Sequence of chain 1.B:
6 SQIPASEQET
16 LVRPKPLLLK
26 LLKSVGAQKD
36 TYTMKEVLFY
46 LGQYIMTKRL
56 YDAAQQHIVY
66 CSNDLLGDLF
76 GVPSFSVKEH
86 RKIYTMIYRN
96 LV

Binding-site contacts:
Ligand atom CD1 contacts residue GLN61 of chain 1.B at 3.2 Å.
Ligand atom CE2 contacts residue HIS62 of chain 1.B at 3.8 Å.
Ligand atom C contacts residue FL51 of chain 1.F at 2.8 Å.
Ligand atom N contacts residue GLN13 of chain 1.B at 2.9 Å (h-bond).
Ligand atom CB contacts residue VAL82 of chain 1.B at 3.8 Å (hydrophobic).
Ligand atom CZ contacts residue ILE50 of chain 1.B at 3.5 Å (hydrophobic).
Ligand atom CA contacts residue GLN61 of chain 1.B at 3.4 Å.
Ligand atom O contacts residue GLN13 of chain 1.B at 3.5 Å (h-bond).
Ligand atom CD2 contacts residue HIS62 of chain 1.B at 3.7 Å.
Ligand atom CE2 contacts residue LEU43 of chain 1.B at 3.6 Å (hydrophobic).
Ligand atom CZ2 contacts residue GLY47 of chain 1.B at 3.7 Å.
Ligand atom N contacts residue GLN61 of chain 1.B at 2.9 Å (h-bond).
Ligand atom CG contacts residue TYR56 of chain 1.B at 3.4 Å (hydrophobic).
Ligand atom CB contacts residue GLN61 of chain 1.B at 3.6 Å.
Ligand atom NE1 contacts residue GLY47 of chain 1.B at 3.2 Å.
Ligand atom CE2 contacts residue MET51 of chain 1.B at 3.7 Å (hydrophobic).
Ligand atom CB contacts residue TYR56 of chain 1.B at 3.5 Å (hydrophobic).
Ligand atom N contacts residue FL51 of chain 1.F at 3.5 Å.
Ligand atom CE1 contacts residue LYS83 of chain 1.B at 3.6 Å.
Ligand atom CZ2 contacts residue LEU43 of chain 1.B at 3.6 Å (hydrophobic).
Ligand atom CD2 contacts residue HIS85 of chain 1.B at 3.7 Å.
Ligand atom O contacts residue LYS40 of chain 1.B at 3.0 Å (salt-bridge).
Ligand atom CD1 contacts residue GLY47 of chain 1.B at 3.6 Å.
Ligand atom C contacts residue GLN13 of chain 1.B at 3.5 Å.
Ligand atom CA contacts residue GLN61 of chain 1.B at 3.5 Å.
Ligand atom CB contacts residue GLN61 of chain 1.B at 3.7 Å.
Ligand atom O contacts residue GLN13 of chain 1.B at 3.4 Å (h-bond).
Ligand atom O contacts residue HIS85 of chain 1.B at 3.8 Å.
Ligand atom CA contacts residue FL51 of chain 1.F at 2.6 Å.
Ligand atom NE1 contacts residue LEU43 of chain 1.B at 2.9 Å (h-bond).
Ligand atom O contacts residue FL51 of chain 1.F at 3.2 Å.
Ligand atom C contacts residue GLN61 of chain 1.B at 3.6 Å.
Ligand atom O contacts residue GLN7 of chain 1.B at 3.5 Å (h-bond).
Ligand atom CE1 contacts residue ILE50 of chain 1.B at 3.7 Å (hydrophobic).
Ligand atom CB contacts residue FL51 of chain 1.F at 1.5 Å.
Ligand atom CE1 contacts residue VAL82 of chain 1.B at 3.7 Å (hydrophobic).
Ligand atom N contacts residue FL51 of chain 1.F at 3.0 Å.
Ligand atom CD1 contacts residue TYR56 of chain 1.B at 3.7 Å (hydrophobic).
Ligand atom CE2 contacts residue GLY47 of chain 1.B at 3.4 Å.
Ligand atom CE3 contacts residue VAL82 of chain 1.B at 3.6 Å (hydrophobic).

The protein below binds the small molecule below.
Small molecule (SMILES): CC(=O)N[C@@H](CC(C)C)C(=O)N[C@H](C(=O)N[C@@H](Cc1ccccc1)C(=O)N[C@@H](C)C(=O)N[C@@H](CCC(=O)O)C(=O)N[C@@H](Cc1ccc(O)cc1)C(=O)N[C@@H](CC1=c2ccccc2=NC1)C(=O)N[C@@H](C)C(=O)N[C@@H](CCC(N)=O)C(=O)N[C@@H](CC(C)C)C(=O)N[C@@H](C)C(=O)N[C@@H](CO)C(N)=O)[C@@H](C)O